Sequence of chain 3.C:
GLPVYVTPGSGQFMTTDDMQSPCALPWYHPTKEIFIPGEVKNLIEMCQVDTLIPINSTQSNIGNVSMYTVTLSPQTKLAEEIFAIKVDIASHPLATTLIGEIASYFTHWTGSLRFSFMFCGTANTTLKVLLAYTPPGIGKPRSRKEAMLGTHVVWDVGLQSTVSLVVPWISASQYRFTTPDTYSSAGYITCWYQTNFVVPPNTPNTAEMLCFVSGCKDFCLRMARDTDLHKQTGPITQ

Sequence of chain 3.A:
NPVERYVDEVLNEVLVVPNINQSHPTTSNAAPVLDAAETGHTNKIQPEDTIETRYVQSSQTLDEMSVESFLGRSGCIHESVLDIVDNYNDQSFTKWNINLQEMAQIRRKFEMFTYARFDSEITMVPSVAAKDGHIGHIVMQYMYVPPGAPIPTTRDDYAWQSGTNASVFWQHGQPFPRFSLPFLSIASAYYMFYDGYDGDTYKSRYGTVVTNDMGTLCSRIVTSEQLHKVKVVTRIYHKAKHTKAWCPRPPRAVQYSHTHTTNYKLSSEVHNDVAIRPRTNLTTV

Binding-site contacts:
Ligand atom C1A contacts residue TYR144 of chain 3.A at 3.1 Å (hydrophobic).
Ligand atom O5A contacts residue PHE179 of chain 3.A at 3.7 Å.
Ligand atom CM4 contacts residue TYR142 of chain 3.A at 3.1 Å (hydrophobic).
Ligand atom N2 contacts residue LEU100 of chain 3.A at 3.8 Å.
Ligand atom C2B contacts residue ILE98 of chain 3.A at 3.9 Å (hydrophobic).
Ligand atom CM6 contacts residue TYR144 of chain 3.A at 3.7 Å (hydrophobic).
Ligand atom C2A contacts residue PHE179 of chain 3.A at 3.3 Å (hydrophobic).
Ligand atom N3A contacts residue PHE179 of chain 3.A at 3.0 Å.
Ligand atom CM2 contacts residue ILE236 of chain 3.A at 4.0 Å (hydrophobic).
Ligand atom C4 contacts residue TYR190 of chain 3.A at 3.8 Å (hydrophobic).
Ligand atom C4B contacts residue PHE179 of chain 3.A at 3.9 Å (hydrophobic).
Ligand atom C1A contacts residue PHE179 of chain 3.A at 3.5 Å (hydrophobic).
Ligand atom N3A contacts residue LEU217 of chain 3.A at 3.4 Å.
Ligand atom C6B contacts residue LEU181 of chain 3.A at 3.3 Å (hydrophobic).
Ligand atom N2 contacts residue MET214 of chain 3.A at 3.8 Å.
Ligand atom O1 contacts residue MET214 of chain 3.A at 3.2 Å.
Ligand atom CM4 contacts residue PHE179 of chain 3.A at 3.9 Å (hydrophobic).
Ligand atom C4A contacts residue TYR144 of chain 3.A at 3.8 Å (hydrophobic).
Ligand atom C5B contacts residue TYR144 of chain 3.A at 3.6 Å (hydrophobic).
Ligand atom CM2 contacts residue ILE122 of chain 3.A at 3.7 Å (hydrophobic).
Ligand atom C3 contacts residue LEU100 of chain 3.A at 3.9 Å (hydrophobic).
Ligand atom O5A contacts residue TYR144 of chain 3.A at 3.1 Å.
Ligand atom O1B contacts residue ILE98 of chain 3.A at 2.9 Å.
Ligand atom O1 contacts residue LEU100 of chain 3.A at 4.0 Å.
Ligand atom C2A contacts residue TYR144 of chain 3.A at 3.7 Å (hydrophobic).
Ligand atom C1B contacts residue ILE98 of chain 3.A at 3.6 Å (hydrophobic).
Ligand atom C4A contacts residue PHE179 of chain 3.A at 3.3 Å (hydrophobic).
Ligand atom C2B contacts residue ILE122 of chain 3.A at 3.9 Å (hydrophobic).
Ligand atom CM6 contacts residue LEU184 of chain 3.A at 3.4 Å (hydrophobic).
Ligand atom CM3 contacts residue TYR190 of chain 3.A at 3.9 Å (hydrophobic).
Ligand atom C5B contacts residue LEU181 of chain 3.A at 3.3 Å (hydrophobic).
Ligand atom C2C contacts residue ILE98 of chain 3.A at 4.0 Å (hydrophobic).
Ligand atom C4B contacts residue LEU181 of chain 3.A at 3.8 Å (hydrophobic).
Ligand atom C5 contacts residue MET214 of chain 3.A at 3.6 Å (hydrophobic).
Ligand atom C1C contacts residue MET214 of chain 3.A at 3.7 Å (hydrophobic).
Ligand atom CM6 contacts residue LEU181 of chain 3.A at 3.7 Å (hydrophobic).
Ligand atom O5A contacts residue ALA166 of chain 3.A at 3.9 Å.
Ligand atom CM4 contacts residue VAL168 of chain 3.A at 3.5 Å (hydrophobic).
Ligand atom C1B contacts residue LEU181 of chain 3.A at 3.8 Å (hydrophobic).
Ligand atom C6B contacts residue ILE98 of chain 3.A at 3.6 Å (hydrophobic).

This small molecule binds to this protein.
Small molecule (SMILES): Cc1cc(CCCOc2c(C)cc(-c3coc(C)n3)cc2C)on1